Sequence of chain 1.A:
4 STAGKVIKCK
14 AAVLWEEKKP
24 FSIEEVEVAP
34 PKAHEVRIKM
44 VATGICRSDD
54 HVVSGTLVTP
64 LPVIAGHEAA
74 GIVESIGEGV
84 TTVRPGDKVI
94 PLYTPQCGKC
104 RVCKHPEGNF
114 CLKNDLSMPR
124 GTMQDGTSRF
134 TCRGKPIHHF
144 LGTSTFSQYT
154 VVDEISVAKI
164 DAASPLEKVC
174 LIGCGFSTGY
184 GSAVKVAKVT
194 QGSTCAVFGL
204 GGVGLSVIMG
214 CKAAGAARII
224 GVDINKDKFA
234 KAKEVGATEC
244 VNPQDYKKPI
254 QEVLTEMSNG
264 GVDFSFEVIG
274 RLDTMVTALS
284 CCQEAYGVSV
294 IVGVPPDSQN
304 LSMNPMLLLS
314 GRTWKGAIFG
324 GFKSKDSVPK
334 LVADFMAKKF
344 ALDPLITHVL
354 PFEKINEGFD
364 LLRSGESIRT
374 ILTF

A small-molecule ligand and the protein it binds are described below.
Small molecule (SMILES): O=CNC1CCCCC1

Sequence of chain 1.B:
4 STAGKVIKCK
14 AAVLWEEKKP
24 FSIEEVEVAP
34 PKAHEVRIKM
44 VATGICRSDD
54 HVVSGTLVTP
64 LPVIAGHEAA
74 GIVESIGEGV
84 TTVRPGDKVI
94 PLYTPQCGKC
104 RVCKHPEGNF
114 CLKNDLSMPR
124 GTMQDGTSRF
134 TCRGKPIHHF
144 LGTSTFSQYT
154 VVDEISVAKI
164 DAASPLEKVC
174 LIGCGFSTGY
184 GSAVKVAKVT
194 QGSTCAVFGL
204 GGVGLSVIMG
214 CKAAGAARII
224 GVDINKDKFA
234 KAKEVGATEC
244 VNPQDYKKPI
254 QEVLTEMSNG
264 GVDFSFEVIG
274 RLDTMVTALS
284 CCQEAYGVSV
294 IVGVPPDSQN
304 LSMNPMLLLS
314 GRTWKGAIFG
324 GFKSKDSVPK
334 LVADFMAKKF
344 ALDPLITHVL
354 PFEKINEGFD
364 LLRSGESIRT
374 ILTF

Binding-site contacts:
Ligand atom O9 contacts residue ZN1 of chain 1.G at 2.1 Å.
Ligand atom C7 contacts residue TYR96 of chain 1.B at 3.5 Å (hydrophobic).
Ligand atom C6 contacts residue SER51 of chain 1.B at 4.0 Å.
Ligand atom O9 contacts residue SER51 of chain 1.B at 2.7 Å (h-bond).
Ligand atom C3 contacts residue LEU312 of chain 1.A at 3.9 Å (hydrophobic).
Ligand atom N8 contacts residue TYR96 of chain 1.B at 3.2 Å.
Ligand atom C2 contacts residue ILE321 of chain 1.B at 4.2 Å (hydrophobic).
Ligand atom N8 contacts residue NAI1 of chain 1.I at 4.0 Å.
Ligand atom C5 contacts residue LEU119 of chain 1.B at 4.0 Å (hydrophobic).
Ligand atom N8 contacts residue LEU144 of chain 1.B at 4.1 Å.
Ligand atom C5 contacts residue SER51 of chain 1.B at 4.4 Å.
Ligand atom C5 contacts residue LEU60 of chain 1.B at 3.7 Å (hydrophobic).
Ligand atom C6 contacts residue LEU60 of chain 1.B at 4.0 Å (hydrophobic).
Ligand atom C5 contacts residue VAL297 of chain 1.B at 3.6 Å (hydrophobic).
Ligand atom C7 contacts residue HIS70 of chain 1.B at 3.1 Å.
Ligand atom C7 contacts residue CYS177 of chain 1.B at 3.5 Å (hydrophobic).
Ligand atom N8 contacts residue ZN1 of chain 1.G at 4.1 Å.
Ligand atom N8 contacts residue SER51 of chain 1.B at 4.0 Å.
Ligand atom C7 contacts residue NAI1 of chain 1.I at 3.6 Å.
Ligand atom C1 contacts residue NAI1 of chain 1.I at 4.1 Å.
Ligand atom C4 contacts residue LEU119 of chain 1.B at 3.6 Å (hydrophobic).
Ligand atom C7 contacts residue ZN1 of chain 1.G at 2.8 Å.
Ligand atom N8 contacts residue HIS70 of chain 1.B at 4.2 Å.
Ligand atom C3 contacts residue VAL297 of chain 1.B at 3.5 Å (hydrophobic).
Ligand atom C1 contacts residue SER51 of chain 1.B at 3.6 Å.
Ligand atom C1 contacts residue TYR96 of chain 1.B at 4.2 Å (hydrophobic).
Ligand atom O9 contacts residue NAI1 of chain 1.I at 3.1 Å.
Ligand atom O9 contacts residue CYS177 of chain 1.B at 3.3 Å (h-bond).
Ligand atom C2 contacts residue TYR96 of chain 1.B at 4.0 Å (hydrophobic).
Ligand atom C3 contacts residue ILE321 of chain 1.B at 3.7 Å (hydrophobic).
Ligand atom C2 contacts residue NAI1 of chain 1.I at 3.5 Å.
Ligand atom O9 contacts residue HIS70 of chain 1.B at 3.1 Å (h-bond).
Ligand atom C3 contacts residue NAI1 of chain 1.I at 3.8 Å.
Ligand atom C4 contacts residue VAL297 of chain 1.B at 3.7 Å (hydrophobic).
Ligand atom C7 contacts residue SER51 of chain 1.B at 3.6 Å.
Ligand atom O9 contacts residue TYR96 of chain 1.B at 4.4 Å.
Ligand atom O9 contacts residue CYS49 of chain 1.B at 3.6 Å (h-bond).
Ligand atom C6 contacts residue LEU144 of chain 1.B at 4.1 Å (hydrophobic).
Ligand atom C3 contacts residue LEU119 of chain 1.B at 4.2 Å (hydrophobic).
Ligand atom C4 contacts residue LEU312 of chain 1.A at 4.2 Å (hydrophobic).